The small molecule below binds the protein below.
Small molecule (SMILES): CC(=O)N[C@H]1[C@H](O[C@H]2[C@H](O)[C@@H](NC(C)=O)CO[C@@H]2CO)O[C@H](CO)[C@@H](O[C@@H]2O[C@H](CO[C@H]3O[C@H](CO)[C@@H](O)[C@H](O)[C@@H]3O)[C@@H](O)[C@H](O[C@H]3O[C@H](CO)[C@@H](O)[C@H](O)[C@@H]3O)[C@@H]2O)[C@@H]1O

Binding-site contacts:
Ligand atom C7 contacts residue ASN63 of chain 1.A at 3.6 Å.
Ligand atom O5 contacts residue TYR94 of chain 1.A at 3.9 Å.
Ligand atom C3 contacts residue ASN63 of chain 1.A at 3.9 Å.
Ligand atom O5 contacts residue ASN63 of chain 1.A at 2.4 Å (h-bond).
Ligand atom C5 contacts residue ASN63 of chain 1.A at 3.6 Å.
Ligand atom C1 contacts residue TYR94 of chain 1.A at 4.3 Å (hydrophobic).
Ligand atom C4 contacts residue ASN63 of chain 1.A at 4.3 Å.
Ligand atom C2 contacts residue ASN63 of chain 1.A at 2.7 Å.
Ligand atom O7 contacts residue ASN63 of chain 1.A at 4.5 Å.
Ligand atom C1 contacts residue ASN63 of chain 1.A at 1.5 Å.
Ligand atom C8 contacts residue ASN63 of chain 1.A at 3.6 Å.
Ligand atom N2 contacts residue ASN63 of chain 1.A at 3.1 Å (h-bond).

Sequence of chain 1.A:
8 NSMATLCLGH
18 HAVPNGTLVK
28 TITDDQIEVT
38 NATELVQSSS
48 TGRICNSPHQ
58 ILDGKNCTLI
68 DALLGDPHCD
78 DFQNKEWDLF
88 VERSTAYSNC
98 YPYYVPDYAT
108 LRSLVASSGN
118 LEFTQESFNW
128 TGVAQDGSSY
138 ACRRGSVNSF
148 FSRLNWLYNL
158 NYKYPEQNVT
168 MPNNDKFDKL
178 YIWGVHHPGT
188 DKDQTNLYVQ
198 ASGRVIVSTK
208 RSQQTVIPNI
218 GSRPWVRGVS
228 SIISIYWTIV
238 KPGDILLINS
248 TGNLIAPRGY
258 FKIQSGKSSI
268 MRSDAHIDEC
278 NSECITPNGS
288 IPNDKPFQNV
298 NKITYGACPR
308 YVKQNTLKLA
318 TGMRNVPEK